Sequence of chain 1.B:
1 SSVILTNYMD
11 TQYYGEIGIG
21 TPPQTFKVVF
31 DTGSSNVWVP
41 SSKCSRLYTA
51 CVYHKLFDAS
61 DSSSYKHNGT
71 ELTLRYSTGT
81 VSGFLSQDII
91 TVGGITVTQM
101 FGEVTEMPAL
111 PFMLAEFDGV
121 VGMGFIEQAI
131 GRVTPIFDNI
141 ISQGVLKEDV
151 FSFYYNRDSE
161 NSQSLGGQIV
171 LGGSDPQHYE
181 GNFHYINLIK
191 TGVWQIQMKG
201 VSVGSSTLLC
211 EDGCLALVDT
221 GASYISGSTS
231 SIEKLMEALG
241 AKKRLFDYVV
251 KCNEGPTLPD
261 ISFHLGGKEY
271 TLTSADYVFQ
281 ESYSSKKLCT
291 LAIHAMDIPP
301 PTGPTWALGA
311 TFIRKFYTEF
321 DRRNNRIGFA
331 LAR

This small molecule binds to this protein.
Small molecule (SMILES): CCc1nc(N)nc(N)c1-c1ccc2c(c1)N(CCCOC)C(=O)C(C)(C)O2

Binding-site contacts:
Ligand atom N3 contacts residue SER77 of chain 1.B at 3.7 Å.
Ligand atom C19 contacts residue THR220 of chain 1.B at 3.1 Å.
Ligand atom O4 contacts residue GLN12 of chain 1.B at 3.0 Å.
Ligand atom O1 contacts residue GLN12 of chain 1.B at 3.8 Å.
Ligand atom O3 contacts residue PRO111 of chain 1.B at 3.7 Å.
Ligand atom C6 contacts residue VAL120 of chain 1.B at 3.6 Å (hydrophobic).
Ligand atom C7 contacts residue THR78 of chain 1.B at 3.1 Å.
Ligand atom O4 contacts residue THR11 of chain 1.B at 3.6 Å.
Ligand atom C6 contacts residue ASP31 of chain 1.B at 3.5 Å.
Ligand atom N1 contacts residue ASP219 of chain 1.B at 3.7 Å.
Ligand atom C5 contacts residue ASP31 of chain 1.B at 3.6 Å.
Ligand atom C19 contacts residue TYR155 of chain 1.B at 3.4 Å (hydrophobic).
Ligand atom C20 contacts residue ALA115 of chain 1.B at 3.3 Å (hydrophobic).
Ligand atom C16 contacts residue THR11 of chain 1.B at 3.5 Å.
Ligand atom C3 contacts residue ASP31 of chain 1.B at 3.4 Å.
Ligand atom C11 contacts residue GLY221 of chain 1.B at 3.5 Å.
Ligand atom C4 contacts residue GLY221 of chain 1.B at 3.5 Å.
Ligand atom N4 contacts residue ASP31 of chain 1.B at 2.9 Å (salt-bridge).
Ligand atom N2 contacts residue ASP31 of chain 1.B at 2.3 Å (salt-bridge).
Ligand atom C19 contacts residue VAL29 of chain 1.B at 3.6 Å (hydrophobic).
Ligand atom C20 contacts residue PHE117 of chain 1.B at 3.7 Å (hydrophobic).
Ligand atom O1 contacts residue VAL29 of chain 1.B at 3.5 Å.
Ligand atom C2 contacts residue ASP219 of chain 1.B at 3.7 Å.
Ligand atom C9 contacts residue THR78 of chain 1.B at 3.7 Å.
Ligand atom O1 contacts residue TYR13 of chain 1.B at 3.2 Å (h-bond).
Ligand atom C1 contacts residue GLY221 of chain 1.B at 3.5 Å.
Ligand atom C18 contacts residue THR11 of chain 1.B at 3.6 Å.
Ligand atom C8 contacts residue THR78 of chain 1.B at 3.0 Å.
Ligand atom C19 contacts residue TYR13 of chain 1.B at 3.5 Å (hydrophobic).
Ligand atom N2 contacts residue TYR76 of chain 1.B at 3.5 Å.
Ligand atom C5 contacts residue VAL120 of chain 1.B at 3.5 Å (hydrophobic).
Ligand atom C3 contacts residue TYR76 of chain 1.B at 3.6 Å (hydrophobic).
Ligand atom C2 contacts residue ASP31 of chain 1.B at 3.1 Å.
Ligand atom C5 contacts residue VAL29 of chain 1.B at 3.6 Å (hydrophobic).
Ligand atom C16 contacts residue SER223 of chain 1.B at 3.2 Å.
Ligand atom C3 contacts residue GLY221 of chain 1.B at 3.7 Å.
Ligand atom N4 contacts residue ASP219 of chain 1.B at 3.1 Å (salt-bridge).
Ligand atom C17 contacts residue THR11 of chain 1.B at 3.4 Å.
Ligand atom N4 contacts residue GLY33 of chain 1.B at 3.2 Å (h-bond).
Ligand atom C18 contacts residue GLY221 of chain 1.B at 3.4 Å.